This small molecule binds to this protein.
Small molecule (SMILES): CC(=O)N[C@@H]1[C@@H](O)[C@H](O)[C@@H](CO)O[C@H]1O

Sequence of chain 1.B:
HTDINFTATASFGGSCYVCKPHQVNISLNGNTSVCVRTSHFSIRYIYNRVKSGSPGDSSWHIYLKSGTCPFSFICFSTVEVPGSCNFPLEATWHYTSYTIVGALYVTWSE

Binding-site contacts:
Ligand atom C3 contacts residue ASN6 of chain 1.B at 3.8 Å.
Ligand atom C5 contacts residue ASN6 of chain 1.B at 3.3 Å.
Ligand atom C6 contacts residue ASN6 of chain 1.B at 4.2 Å.
Ligand atom C6 contacts residue ASP4 of chain 1.B at 4.1 Å.
Ligand atom C2 contacts residue ASN6 of chain 1.B at 2.8 Å.
Ligand atom N2 contacts residue ILE47 of chain 1.B at 4.3 Å.
Ligand atom C4 contacts residue ASN6 of chain 1.B at 4.1 Å.
Ligand atom O6 contacts residue ASP4 of chain 1.B at 3.5 Å (salt-bridge).
Ligand atom C1 contacts residue ILE47 of chain 1.B at 4.3 Å (hydrophobic).
Ligand atom C1 contacts residue ASN6 of chain 1.B at 1.4 Å.
Ligand atom O5 contacts residue ASN6 of chain 1.B at 2.3 Å (h-bond).
Ligand atom O7 contacts residue ASN6 of chain 1.B at 4.1 Å.
Ligand atom O7 contacts residue ILE47 of chain 1.B at 4.2 Å.
Ligand atom C7 contacts residue ILE47 of chain 1.B at 4.0 Å (hydrophobic).
Ligand atom N2 contacts residue ASN6 of chain 1.B at 3.1 Å (h-bond).
Ligand atom O6 contacts residue ASN30 of chain 1.B at 3.9 Å.
Ligand atom O5 contacts residue ASP4 of chain 1.B at 4.5 Å.
Ligand atom C8 contacts residue ILE47 of chain 1.B at 4.1 Å (hydrophobic).
Ligand atom O6 contacts residue ASN6 of chain 1.B at 3.6 Å.
Ligand atom C7 contacts residue ASN6 of chain 1.B at 3.8 Å.
Ligand atom O5 contacts residue ARG45 of chain 1.B at 4.4 Å.